Sequence of chain 1.A:
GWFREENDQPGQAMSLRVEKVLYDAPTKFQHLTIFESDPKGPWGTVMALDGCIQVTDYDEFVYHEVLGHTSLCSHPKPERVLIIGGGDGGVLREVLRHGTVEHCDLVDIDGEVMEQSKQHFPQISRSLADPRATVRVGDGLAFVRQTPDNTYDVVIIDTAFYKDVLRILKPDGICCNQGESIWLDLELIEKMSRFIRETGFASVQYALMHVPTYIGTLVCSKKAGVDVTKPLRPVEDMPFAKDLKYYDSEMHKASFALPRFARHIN

The protein below binds the small molecule below.
Small molecule (SMILES): C[S@@H](CCCN)C[C@H]1O[C@@H](n2cnc3c(N)ncnc32)[C@H](O)[C@@H]1O

Binding-site contacts:
Ligand atom CA contacts residue GLN72 of chain 1.A at 3.7 Å.
Ligand atom O2' contacts residue ILE127 of chain 1.A at 3.7 Å.
Ligand atom SD contacts residue ASP176 of chain 1.A at 3.7 Å.
Ligand atom C2 contacts residue GLY156 of chain 1.A at 3.7 Å.
Ligand atom C2 contacts residue ILE127 of chain 1.A at 3.2 Å (hydrophobic).
Ligand atom C4' contacts residue ASP176 of chain 1.A at 3.7 Å.
Ligand atom N6 contacts residue ASP157 of chain 1.A at 2.8 Å (salt-bridge).
Ligand atom N1 contacts residue GLY158 of chain 1.A at 3.1 Å (h-bond).
Ligand atom N contacts residue ASP106 of chain 1.A at 2.8 Å (salt-bridge).
Ligand atom O3' contacts residue ASP126 of chain 1.A at 2.7 Å (salt-bridge).
Ligand atom C3' contacts residue ASP126 of chain 1.A at 3.6 Å.
Ligand atom N contacts residue ASP176 of chain 1.A at 3.2 Å (salt-bridge).
Ligand atom CE contacts residue ASP106 of chain 1.A at 3.4 Å.
Ligand atom O3' contacts residue VAL131 of chain 1.A at 3.4 Å.
Ligand atom C2' contacts residue GLN48 of chain 1.A at 3.6 Å.
Ligand atom O2' contacts residue ASP128 of chain 1.A at 3.6 Å.
Ligand atom O4' contacts residue THR177 of chain 1.A at 3.6 Å.
Ligand atom N3 contacts residue GLY103 of chain 1.A at 3.5 Å.
Ligand atom O4' contacts residue ASP176 of chain 1.A at 3.6 Å.
Ligand atom C3' contacts residue LEU67 of chain 1.A at 3.7 Å (hydrophobic).
Ligand atom CG contacts residue GLN72 of chain 1.A at 3.3 Å.
Ligand atom O2' contacts residue GLN48 of chain 1.A at 3.0 Å (h-bond).
Ligand atom CA contacts residue HIS82 of chain 1.A at 3.8 Å.
Ligand atom C2 contacts residue VAL125 of chain 1.A at 3.6 Å (hydrophobic).
Ligand atom CB contacts residue ASP176 of chain 1.A at 3.0 Å.
Ligand atom C5' contacts residue ASP176 of chain 1.A at 3.4 Å.
Ligand atom N3 contacts residue ILE127 of chain 1.A at 3.1 Å (h-bond).
Ligand atom SD contacts residue ASP106 of chain 1.A at 3.3 Å (salt-bridge).
Ligand atom N1 contacts residue ASP157 of chain 1.A at 3.6 Å.
Ligand atom CA contacts residue ASP176 of chain 1.A at 3.4 Å.
Ligand atom N contacts residue HIS82 of chain 1.A at 2.9 Å (h-bond).
Ligand atom C1' contacts residue ASP126 of chain 1.A at 3.5 Å.
Ligand atom C6 contacts residue ASP157 of chain 1.A at 3.6 Å.
Ligand atom N3 contacts residue ASP126 of chain 1.A at 3.5 Å.
Ligand atom C4' contacts residue ASP126 of chain 1.A at 3.5 Å.
Ligand atom C5' contacts residue THR177 of chain 1.A at 3.5 Å.
Ligand atom C2' contacts residue ASP126 of chain 1.A at 3.5 Å.
Ligand atom C4 contacts residue ILE127 of chain 1.A at 3.8 Å (hydrophobic).
Ligand atom O2' contacts residue ASP126 of chain 1.A at 2.6 Å (salt-bridge).
Ligand atom O4' contacts residue GLY103 of chain 1.A at 3.6 Å.